Binding-site contacts:
Ligand atom C26 contacts residue ALA384 of chain 2.A at 3.4 Å (hydrophobic).
Ligand atom C10 contacts residue ASP284 of chain 2.A at 3.4 Å.
Ligand atom C13 contacts residue ASN283 of chain 2.A at 3.8 Å.
Ligand atom O2 contacts residue GLU673 of chain 2.A at 3.1 Å (salt-bridge).
Ligand atom C6 contacts residue ASN485 of chain 2.A at 3.4 Å.
Ligand atom C24 contacts residue ASP284 of chain 2.A at 3.7 Å.
Ligand atom C6 contacts residue GLY136 of chain 2.A at 3.6 Å.
Ligand atom C4 contacts residue GLY676 of chain 2.A at 3.8 Å.
Ligand atom O2 contacts residue TYR574 of chain 2.A at 3.1 Å (h-bond).
Ligand atom C3 contacts residue GLU673 of chain 2.A at 3.4 Å.
Ligand atom C13 contacts residue GLU89 of chain 2.A at 3.8 Å.
Ligand atom C9 contacts residue ASP284 of chain 2.A at 3.8 Å.
Ligand atom O7 contacts residue GLY136 of chain 2.A at 3.4 Å (h-bond).
Ligand atom O4 contacts residue ASN485 of chain 2.A at 3.5 Å (h-bond).
Ligand atom C6 contacts residue HIS378 of chain 2.A at 3.5 Å.
Ligand atom O3 contacts residue GLY676 of chain 2.A at 3.2 Å (h-bond).
Ligand atom O6 contacts residue VAL456 of chain 2.A at 3.8 Å.
Ligand atom C24 contacts residue ALA384 of chain 2.A at 3.8 Å (hydrophobic).
Ligand atom O3 contacts residue GLU673 of chain 2.A at 2.8 Å (salt-bridge).
Ligand atom O5 contacts residue HIS378 of chain 2.A at 3.6 Å.
Ligand atom C11 contacts residue ASP284 of chain 2.A at 3.7 Å.
Ligand atom C5 contacts residue GLY136 of chain 2.A at 3.6 Å.
Ligand atom O3 contacts residue SER675 of chain 2.A at 3.0 Å (h-bond).
Ligand atom O7 contacts residue LEU137 of chain 2.A at 3.0 Å (h-bond).
Ligand atom O5 contacts residue LEU137 of chain 2.A at 3.4 Å (h-bond).
Ligand atom N2 contacts residue LEU137 of chain 2.A at 3.8 Å.
Ligand atom C2 contacts residue HIS378 of chain 2.A at 3.5 Å.
Ligand atom O8 contacts residue ASN134 of chain 2.A at 3.7 Å.
Ligand atom O6 contacts residue HIS378 of chain 2.A at 2.8 Å (h-bond).
Ligand atom C12 contacts residue ASN283 of chain 2.A at 3.5 Å.
Ligand atom C7 contacts residue LEU137 of chain 2.A at 3.5 Å (hydrophobic).
Ligand atom C13 contacts residue HIS342 of chain 2.A at 3.6 Å.
Ligand atom O3 contacts residue ALA674 of chain 2.A at 3.3 Å (h-bond).
Ligand atom O8 contacts residue ASP284 of chain 2.A at 3.8 Å.
Ligand atom O6 contacts residue ASN485 of chain 2.A at 2.8 Å (h-bond).
Ligand atom O4 contacts residue SER675 of chain 2.A at 3.5 Å.
Ligand atom C5 contacts residue LEU137 of chain 2.A at 3.7 Å (hydrophobic).
Ligand atom C14 contacts residue GLU89 of chain 2.A at 3.3 Å.
Ligand atom O4 contacts residue GLY676 of chain 2.A at 2.9 Å (h-bond).
Ligand atom C25 contacts residue ASN283 of chain 2.A at 3.5 Å.

A small-molecule ligand and the protein it binds are described below.
Small molecule (SMILES): O=C(NC(=O)c1ccc2ccccc2c1)N[C@@H]1O[C@H](CO)[C@@H](O)[C@H](O)[C@H]1O

Sequence of chain 2.A:
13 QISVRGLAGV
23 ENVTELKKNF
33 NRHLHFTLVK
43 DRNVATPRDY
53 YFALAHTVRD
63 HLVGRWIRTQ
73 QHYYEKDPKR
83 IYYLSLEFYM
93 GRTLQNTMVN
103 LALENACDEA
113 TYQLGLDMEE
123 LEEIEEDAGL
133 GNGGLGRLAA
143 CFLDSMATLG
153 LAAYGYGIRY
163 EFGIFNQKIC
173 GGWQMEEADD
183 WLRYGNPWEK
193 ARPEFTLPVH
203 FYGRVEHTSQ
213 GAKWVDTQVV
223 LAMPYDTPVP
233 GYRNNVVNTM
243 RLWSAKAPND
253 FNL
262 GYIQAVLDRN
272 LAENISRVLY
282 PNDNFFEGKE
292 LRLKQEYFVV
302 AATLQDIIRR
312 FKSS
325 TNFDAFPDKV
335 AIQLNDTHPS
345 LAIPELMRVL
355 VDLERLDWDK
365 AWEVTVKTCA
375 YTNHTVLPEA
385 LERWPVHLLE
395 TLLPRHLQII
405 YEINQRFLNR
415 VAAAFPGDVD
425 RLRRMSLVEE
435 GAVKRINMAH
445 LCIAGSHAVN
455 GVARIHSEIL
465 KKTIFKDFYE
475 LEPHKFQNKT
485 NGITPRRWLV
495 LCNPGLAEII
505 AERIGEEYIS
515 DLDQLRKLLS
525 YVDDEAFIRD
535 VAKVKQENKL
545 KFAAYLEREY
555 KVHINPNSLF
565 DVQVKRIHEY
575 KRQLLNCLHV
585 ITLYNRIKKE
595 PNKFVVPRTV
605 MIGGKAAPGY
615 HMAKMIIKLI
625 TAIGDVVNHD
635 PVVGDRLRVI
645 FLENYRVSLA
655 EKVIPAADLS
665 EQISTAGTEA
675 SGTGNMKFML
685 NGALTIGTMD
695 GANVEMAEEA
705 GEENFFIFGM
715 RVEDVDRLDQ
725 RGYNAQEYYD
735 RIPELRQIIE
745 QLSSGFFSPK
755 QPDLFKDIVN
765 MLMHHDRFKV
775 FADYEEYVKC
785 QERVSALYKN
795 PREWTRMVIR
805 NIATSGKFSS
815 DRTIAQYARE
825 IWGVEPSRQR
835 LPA